Binding-site contacts:
Ligand atom C12 contacts residue SER128 of chain 1.A at 4.0 Å.
Ligand atom O13 contacts residue SER128 of chain 1.A at 3.6 Å.
Ligand atom C02 contacts residue GLY18 of chain 1.A at 3.7 Å.
Ligand atom C09 contacts residue SER129 of chain 1.A at 3.7 Å.
Ligand atom C05 contacts residue THR16 of chain 1.A at 4.1 Å.
Ligand atom N07 contacts residue HIS19 of chain 1.A at 3.6 Å (h-bond).
Ligand atom C10 contacts residue SER129 of chain 1.A at 3.2 Å.
Ligand atom C05 contacts residue GLY18 of chain 1.A at 4.0 Å.
Ligand atom C08 contacts residue HIS19 of chain 1.A at 3.4 Å.
Ligand atom C03 contacts residue TYR124 of chain 1.A at 3.3 Å (hydrophobic).
Ligand atom O13 contacts residue SER130 of chain 1.A at 4.1 Å.
Ligand atom C04 contacts residue TYR124 of chain 1.A at 3.6 Å (hydrophobic).
Ligand atom C12 contacts residue SER129 of chain 1.A at 3.5 Å.
Ligand atom C12 contacts residue HIS19 of chain 1.A at 3.8 Å.
Ligand atom N11 contacts residue THR16 of chain 1.A at 2.8 Å (h-bond).
Ligand atom N07 contacts residue THR16 of chain 1.A at 3.8 Å.
Ligand atom C10 contacts residue SER128 of chain 1.A at 3.4 Å.
Ligand atom O13 contacts residue SER129 of chain 1.A at 2.7 Å (h-bond).
Ligand atom C04 contacts residue VAL127 of chain 1.A at 3.3 Å (hydrophobic).
Ligand atom C06 contacts residue GLY18 of chain 1.A at 3.7 Å.
Ligand atom C05 contacts residue HIS19 of chain 1.A at 4.1 Å.
Ligand atom C05 contacts residue VAL127 of chain 1.A at 4.0 Å (hydrophobic).
Ligand atom N07 contacts residue VAL127 of chain 1.A at 3.6 Å.
Ligand atom C01 contacts residue HIS19 of chain 1.A at 4.1 Å.
Ligand atom C10 contacts residue HIS19 of chain 1.A at 3.1 Å.
Ligand atom C06 contacts residue HIS19 of chain 1.A at 3.8 Å.
Ligand atom N11 contacts residue SER128 of chain 1.A at 3.9 Å.
Ligand atom C01 contacts residue GLY18 of chain 1.A at 3.4 Å.
Ligand atom C09 contacts residue HIS19 of chain 1.A at 3.2 Å.
Ligand atom C02 contacts residue THR120 of chain 1.A at 3.2 Å.
Ligand atom C03 contacts residue THR120 of chain 1.A at 3.1 Å.
Ligand atom N11 contacts residue VAL127 of chain 1.A at 3.5 Å (h-bond).
Ligand atom N11 contacts residue HIS19 of chain 1.A at 3.5 Å.
Ligand atom C01 contacts residue ILE22 of chain 1.A at 3.5 Å (hydrophobic).
Ligand atom C01 contacts residue GLY90 of chain 1.A at 4.2 Å.
Ligand atom C10 contacts residue THR16 of chain 1.A at 3.3 Å.
Ligand atom C03 contacts residue GLY18 of chain 1.A at 3.6 Å.
Ligand atom C09 contacts residue SER128 of chain 1.A at 3.7 Å.
Ligand atom C10 contacts residue VAL127 of chain 1.A at 3.9 Å (hydrophobic).
Ligand atom C04 contacts residue GLY18 of chain 1.A at 3.7 Å.

A protein and the small-molecule ligand that binds it are described below.
Small molecule (SMILES): Cc1c(C(=O)O)cnn1-c1ccccc1

Sequence of chain 1.A:
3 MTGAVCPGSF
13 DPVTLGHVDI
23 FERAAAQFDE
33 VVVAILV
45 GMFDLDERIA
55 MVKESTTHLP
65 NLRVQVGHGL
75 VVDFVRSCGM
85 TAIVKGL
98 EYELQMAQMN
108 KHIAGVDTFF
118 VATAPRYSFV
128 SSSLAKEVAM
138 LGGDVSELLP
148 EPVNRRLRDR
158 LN